Binding-site contacts:
Ligand atom C4 contacts residue LEU63 of chain 1.A at 4.2 Å (hydrophobic).
Ligand atom O8 contacts residue GLY16 of chain 1.A at 3.3 Å (h-bond).
Ligand atom C2 contacts residue LEU63 of chain 1.A at 4.0 Å (hydrophobic).
Ligand atom C7 contacts residue GLY16 of chain 1.A at 4.2 Å.
Ligand atom C4 contacts residue LYS14 of chain 1.A at 4.1 Å.
Ligand atom C2 contacts residue GLY16 of chain 1.A at 4.1 Å.
Ligand atom C3 contacts residue ILE64 of chain 1.A at 3.6 Å (hydrophobic).
Ligand atom O8 contacts residue GLN18 of chain 1.A at 4.3 Å.
Ligand atom C3 contacts residue GLU65 of chain 1.A at 4.3 Å.
Ligand atom C4 contacts residue GLU65 of chain 1.A at 4.0 Å.
Ligand atom C7 contacts residue LYS14 of chain 1.A at 4.0 Å.
Ligand atom O8 contacts residue LYS14 of chain 1.A at 3.1 Å.
Ligand atom O8 contacts residue GLY17 of chain 1.A at 2.7 Å (h-bond).
Ligand atom C5 contacts residue GLU65 of chain 1.A at 3.3 Å.
Ligand atom C6 contacts residue LYS14 of chain 1.A at 3.3 Å.
Ligand atom C1 contacts residue LEU63 of chain 1.A at 3.8 Å (hydrophobic).
Ligand atom C7 contacts residue GLY17 of chain 1.A at 3.7 Å.
Ligand atom C6 contacts residue GLU65 of chain 1.A at 4.3 Å.
Ligand atom C5 contacts residue LYS14 of chain 1.A at 3.5 Å.
Ligand atom O8 contacts residue ILE15 of chain 1.A at 3.5 Å.
Ligand atom C3 contacts residue ILE15 of chain 1.A at 4.4 Å (hydrophobic).
Ligand atom C4 contacts residue ILE64 of chain 1.A at 4.0 Å (hydrophobic).
Ligand atom C3 contacts residue LYS14 of chain 1.A at 3.7 Å.
Ligand atom C3 contacts residue LEU63 of chain 1.A at 3.3 Å (hydrophobic).

This protein binds this small molecule.
Small molecule (SMILES): C[C@H]1CCCC[C@@H]1O

Sequence of chain 1.A:
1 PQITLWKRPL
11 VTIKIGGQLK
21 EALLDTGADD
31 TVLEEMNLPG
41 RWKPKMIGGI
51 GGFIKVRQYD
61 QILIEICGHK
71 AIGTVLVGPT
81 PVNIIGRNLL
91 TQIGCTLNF